The small molecule below binds the protein below.
Small molecule (SMILES): CC(=O)N[C@H]1[C@H](O[C@H]2[C@H](O)[C@@H](NC(C)=O)CO[C@@H]2CO)O[C@H](CO)[C@@H](O)[C@@H]1O

Binding-site contacts:
Ligand atom C2 contacts residue ASN1134 of chain 1.A at 2.5 Å.
Ligand atom N2 contacts residue ASN1134 of chain 1.A at 2.9 Å (h-bond).
Ligand atom O7 contacts residue ASN1134 of chain 1.A at 3.4 Å (h-bond).
Ligand atom O5 contacts residue ASN1134 of chain 1.A at 2.4 Å (h-bond).
Ligand atom C5 contacts residue ASN1134 of chain 1.A at 3.7 Å.
Ligand atom C7 contacts residue ASN1134 of chain 1.A at 3.3 Å.
Ligand atom C4 contacts residue ASN1134 of chain 1.A at 4.2 Å.
Ligand atom C1 contacts residue ASN1134 of chain 1.A at 1.4 Å.
Ligand atom C8 contacts residue ASN1134 of chain 1.A at 4.5 Å.
Ligand atom C3 contacts residue ASN1134 of chain 1.A at 3.8 Å.

Sequence of chain 1.A:
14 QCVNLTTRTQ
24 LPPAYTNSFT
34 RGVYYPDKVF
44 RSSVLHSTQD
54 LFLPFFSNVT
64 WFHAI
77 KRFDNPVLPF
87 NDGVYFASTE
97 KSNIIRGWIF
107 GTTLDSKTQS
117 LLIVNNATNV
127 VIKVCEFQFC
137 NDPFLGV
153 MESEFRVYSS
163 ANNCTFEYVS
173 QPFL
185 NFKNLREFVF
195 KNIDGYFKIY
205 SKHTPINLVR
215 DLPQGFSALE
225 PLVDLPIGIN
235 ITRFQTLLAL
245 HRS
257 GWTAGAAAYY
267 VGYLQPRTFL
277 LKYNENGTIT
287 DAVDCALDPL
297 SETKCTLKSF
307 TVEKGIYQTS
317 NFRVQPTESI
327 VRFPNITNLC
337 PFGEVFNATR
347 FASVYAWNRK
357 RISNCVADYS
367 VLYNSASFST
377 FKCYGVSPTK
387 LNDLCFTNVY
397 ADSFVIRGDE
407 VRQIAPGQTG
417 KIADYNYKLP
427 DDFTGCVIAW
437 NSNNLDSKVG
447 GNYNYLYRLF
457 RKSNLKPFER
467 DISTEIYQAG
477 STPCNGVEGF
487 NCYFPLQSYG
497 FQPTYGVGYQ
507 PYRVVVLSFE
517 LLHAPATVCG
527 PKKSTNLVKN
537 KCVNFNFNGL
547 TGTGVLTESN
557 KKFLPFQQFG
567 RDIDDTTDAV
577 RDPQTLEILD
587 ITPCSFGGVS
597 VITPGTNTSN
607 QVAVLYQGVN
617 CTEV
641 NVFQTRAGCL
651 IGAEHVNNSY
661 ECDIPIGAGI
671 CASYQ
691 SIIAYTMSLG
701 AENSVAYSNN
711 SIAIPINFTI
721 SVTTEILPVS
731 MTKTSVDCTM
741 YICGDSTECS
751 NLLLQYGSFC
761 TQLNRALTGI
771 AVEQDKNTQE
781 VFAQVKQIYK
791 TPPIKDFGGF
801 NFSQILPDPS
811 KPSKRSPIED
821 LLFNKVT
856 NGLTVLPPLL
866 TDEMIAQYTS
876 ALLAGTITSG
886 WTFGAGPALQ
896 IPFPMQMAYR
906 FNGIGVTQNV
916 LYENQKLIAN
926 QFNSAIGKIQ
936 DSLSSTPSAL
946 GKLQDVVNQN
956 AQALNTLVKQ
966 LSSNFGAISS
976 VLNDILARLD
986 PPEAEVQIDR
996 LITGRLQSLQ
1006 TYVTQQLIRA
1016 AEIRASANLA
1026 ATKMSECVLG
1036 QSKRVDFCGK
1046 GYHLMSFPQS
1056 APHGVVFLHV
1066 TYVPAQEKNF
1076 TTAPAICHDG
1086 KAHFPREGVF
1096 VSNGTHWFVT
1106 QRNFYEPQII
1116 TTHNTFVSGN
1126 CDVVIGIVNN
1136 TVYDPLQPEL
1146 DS